Binding-site contacts:
Ligand atom C8 contacts residue TRP227 of chain 1.F at 3.5 Å (hydrophobic).
Ligand atom C7 contacts residue NAG1 of chain 1.FA at 3.5 Å.
Ligand atom N2 contacts residue TRP24 of chain 1.C at 3.5 Å.
Ligand atom O6 contacts residue ASN79 of chain 1.F at 3.7 Å.
Ligand atom O5 contacts residue ASN79 of chain 1.F at 2.4 Å (h-bond).
Ligand atom C7 contacts residue ASN99 of chain 1.F at 4.2 Å.
Ligand atom O3 contacts residue TRP24 of chain 1.C at 4.4 Å.
Ligand atom C7 contacts residue TRP227 of chain 1.F at 4.3 Å (hydrophobic).
Ligand atom O4 contacts residue NAG1 of chain 1.FA at 3.4 Å (h-bond).
Ligand atom O5 contacts residue GLU76 of chain 1.F at 3.6 Å.
Ligand atom C5 contacts residue NAG1 of chain 1.FA at 4.2 Å.
Ligand atom C4 contacts residue TRP24 of chain 1.C at 4.2 Å (hydrophobic).
Ligand atom O7 contacts residue TRP227 of chain 1.F at 4.4 Å.
Ligand atom C1 contacts residue NAG1 of chain 1.FA at 4.4 Å.
Ligand atom C5 contacts residue ASN79 of chain 1.F at 3.6 Å.
Ligand atom C2 contacts residue TRP24 of chain 1.C at 3.6 Å (hydrophobic).
Ligand atom C2 contacts residue ASN79 of chain 1.F at 2.5 Å.
Ligand atom C3 contacts residue NAG1 of chain 1.FA at 4.4 Å.
Ligand atom C7 contacts residue ASN79 of chain 1.F at 3.9 Å.
Ligand atom O5 contacts residue TRP24 of chain 1.C at 4.3 Å.
Ligand atom C8 contacts residue ASN99 of chain 1.F at 3.6 Å.
Ligand atom C4 contacts residue ASN79 of chain 1.F at 4.3 Å.
Ligand atom O6 contacts residue GLU76 of chain 1.F at 4.3 Å.
Ligand atom C2 contacts residue NAG1 of chain 1.FA at 4.3 Å.
Ligand atom N2 contacts residue NAG1 of chain 1.FA at 4.3 Å.
Ligand atom C1 contacts residue ASN99 of chain 1.F at 4.4 Å.
Ligand atom C6 contacts residue ASN79 of chain 1.F at 4.3 Å.
Ligand atom C1 contacts residue TRP24 of chain 1.C at 3.5 Å (hydrophobic).
Ligand atom C4 contacts residue NAG1 of chain 1.FA at 4.2 Å.
Ligand atom C1 contacts residue MET80 of chain 1.F at 4.2 Å (hydrophobic).
Ligand atom C5 contacts residue TRP24 of chain 1.C at 4.1 Å (hydrophobic).
Ligand atom O6 contacts residue THR77 of chain 1.F at 3.5 Å (h-bond).
Ligand atom C6 contacts residue TRP24 of chain 1.C at 4.0 Å (hydrophobic).
Ligand atom C3 contacts residue TRP24 of chain 1.C at 3.4 Å (hydrophobic).
Ligand atom C1 contacts residue ASN79 of chain 1.F at 1.4 Å.
Ligand atom C1 contacts residue GLU76 of chain 1.F at 3.9 Å.
Ligand atom N2 contacts residue ASN79 of chain 1.F at 2.9 Å (h-bond).
Ligand atom O7 contacts residue NAG1 of chain 1.FA at 2.3 Å (h-bond).
Ligand atom C3 contacts residue ASN79 of chain 1.F at 3.8 Å.
Ligand atom N2 contacts residue ASN99 of chain 1.F at 3.7 Å.

This small molecule binds to this protein.
Small molecule (SMILES): CC(=O)N[C@H]1[C@H](O[C@H]2[C@H](O)[C@@H](NC(C)=O)CO[C@@H]2CO)O[C@H](CO)[C@@H](O)[C@@H]1O

Sequence of chain 1.C:
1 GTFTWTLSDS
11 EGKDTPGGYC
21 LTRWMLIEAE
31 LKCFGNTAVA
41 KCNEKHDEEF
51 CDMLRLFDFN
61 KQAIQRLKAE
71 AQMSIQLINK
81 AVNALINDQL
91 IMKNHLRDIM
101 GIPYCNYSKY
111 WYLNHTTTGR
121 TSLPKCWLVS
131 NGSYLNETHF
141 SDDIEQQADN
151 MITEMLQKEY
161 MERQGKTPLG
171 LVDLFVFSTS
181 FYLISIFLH

Sequence of chain 1.F:
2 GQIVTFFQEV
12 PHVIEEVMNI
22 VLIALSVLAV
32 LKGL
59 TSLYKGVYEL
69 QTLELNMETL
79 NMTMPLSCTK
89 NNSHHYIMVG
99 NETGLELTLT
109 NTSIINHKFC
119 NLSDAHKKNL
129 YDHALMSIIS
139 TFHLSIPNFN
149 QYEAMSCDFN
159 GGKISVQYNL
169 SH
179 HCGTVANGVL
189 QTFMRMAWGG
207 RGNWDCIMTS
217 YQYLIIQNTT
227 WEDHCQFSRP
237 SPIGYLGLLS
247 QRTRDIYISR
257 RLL